Sequence of chain 2.C:
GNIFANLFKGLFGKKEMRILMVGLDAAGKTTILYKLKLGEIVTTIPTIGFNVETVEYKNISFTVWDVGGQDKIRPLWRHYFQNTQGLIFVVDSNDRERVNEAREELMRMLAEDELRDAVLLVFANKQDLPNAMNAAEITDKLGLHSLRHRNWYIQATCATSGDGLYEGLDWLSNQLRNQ

A small-molecule ligand and the protein it binds are described below.
Small molecule (SMILES): Nc1nc2c(ncn2[C@@H]2O[C@H](CO[P](=O)(O)OP(=O)(O)O)[C@@H](OP(=O)(O)O)[C@H]2O)c(=O)[nH]1

Binding-site contacts:
Ligand atom O1B contacts residue LEU25 of chain 2.C at 3.7 Å.
Ligand atom C5 contacts residue THR161 of chain 2.C at 3.6 Å.
Ligand atom O1B contacts residue LYS30 of chain 2.C at 2.8 Å (salt-bridge).
Ligand atom PA contacts residue THR32 of chain 2.C at 3.6 Å.
Ligand atom N7 contacts residue ASN126 of chain 2.C at 3.1 Å (h-bond).
Ligand atom O6 contacts residue LYS127 of chain 2.C at 3.3 Å.
Ligand atom O6 contacts residue ASP129 of chain 2.C at 3.5 Å (salt-bridge).
Ligand atom C2' contacts residue THR32 of chain 2.C at 3.6 Å.
Ligand atom O2B contacts residue THR31 of chain 2.C at 2.7 Å (h-bond).
Ligand atom O1B contacts residue GLY29 of chain 2.C at 3.0 Å (h-bond).
Ligand atom O2B contacts residue LYS30 of chain 2.C at 3.7 Å.
Ligand atom C4 contacts residue THR161 of chain 2.C at 3.6 Å.
Ligand atom C5' contacts residue ALA27 of chain 2.C at 3.6 Å (hydrophobic).
Ligand atom N1 contacts residue ASP129 of chain 2.C at 2.8 Å (salt-bridge).
Ligand atom O6 contacts residue ALA160 of chain 2.C at 2.9 Å (h-bond).
Ligand atom C8 contacts residue THR32 of chain 2.C at 3.5 Å.
Ligand atom O1A contacts residue THR31 of chain 2.C at 3.4 Å (h-bond).
Ligand atom O3A contacts residue ALA27 of chain 2.C at 3.5 Å.
Ligand atom C6 contacts residue LYS127 of chain 2.C at 3.5 Å.
Ligand atom PB contacts residue ALA27 of chain 2.C at 3.6 Å.
Ligand atom C6 contacts residue ASP129 of chain 2.C at 3.7 Å.
Ligand atom O1A contacts residue LYS30 of chain 2.C at 3.6 Å.
Ligand atom O2B contacts residue MG1 of chain 2.I at 2.0 Å.
Ligand atom PB contacts residue LYS30 of chain 2.C at 3.6 Å.
Ligand atom O1B contacts residue ALA27 of chain 2.C at 3.7 Å.
Ligand atom O3B contacts residue MG1 of chain 2.I at 3.4 Å.
Ligand atom O3A contacts residue GLY29 of chain 2.C at 3.2 Å (h-bond).
Ligand atom O1A contacts residue GLY29 of chain 2.C at 3.2 Å.
Ligand atom O4' contacts residue LYS127 of chain 2.C at 3.4 Å (salt-bridge).
Ligand atom C2 contacts residue ASP129 of chain 2.C at 3.7 Å.
Ligand atom N2 contacts residue LEU130 of chain 2.C at 3.6 Å.
Ligand atom O3B contacts residue ALA27 of chain 2.C at 2.9 Å (h-bond).
Ligand atom N7 contacts residue ALA160 of chain 2.C at 3.6 Å.
Ligand atom O1B contacts residue ALA28 of chain 2.C at 3.3 Å (h-bond).
Ligand atom PB contacts residue MG1 of chain 2.I at 3.2 Å.
Ligand atom O6 contacts residue CYS159 of chain 2.C at 3.4 Å.
Ligand atom O1A contacts residue THR32 of chain 2.C at 2.6 Å (h-bond).
Ligand atom O6 contacts residue ASN126 of chain 2.C at 3.2 Å (h-bond).
Ligand atom O5' contacts residue THR32 of chain 2.C at 3.6 Å.
Ligand atom N2 contacts residue ASP129 of chain 2.C at 3.0 Å (salt-bridge).